Binding-site contacts:
Ligand atom C contacts residue SER469 of chain 1.A at 3.8 Å.
Ligand atom OXT contacts residue PHE296 of chain 1.A at 3.4 Å.
Ligand atom CG contacts residue LEU467 of chain 1.A at 3.8 Å (hydrophobic).
Ligand atom C contacts residue LYS107 of chain 1.A at 3.3 Å.
Ligand atom O contacts residue LYS107 of chain 1.A at 2.9 Å (salt-bridge).
Ligand atom CD contacts residue ASN323 of chain 1.A at 4.2 Å.
Ligand atom CB contacts residue GLN102 of chain 1.A at 3.9 Å.
Ligand atom CB contacts residue SER469 of chain 1.A at 4.1 Å.
Ligand atom CB contacts residue LEU467 of chain 1.A at 4.4 Å (hydrophobic).
Ligand atom CA contacts residue PHE296 of chain 1.A at 3.6 Å (hydrophobic).
Ligand atom OXT contacts residue SER469 of chain 1.A at 2.8 Å (h-bond).
Ligand atom CA contacts residue SER469 of chain 1.A at 4.1 Å.
Ligand atom N contacts residue ASN293 of chain 1.A at 2.7 Å (h-bond).
Ligand atom NE contacts residue THR322 of chain 1.A at 4.3 Å.
Ligand atom CG contacts residue PHE296 of chain 1.A at 4.4 Å (hydrophobic).
Ligand atom CA contacts residue ASN293 of chain 1.A at 3.6 Å.
Ligand atom O contacts residue ASN293 of chain 1.A at 3.0 Å (h-bond).
Ligand atom C contacts residue PHE296 of chain 1.A at 3.8 Å (hydrophobic).
Ligand atom OXT contacts residue LYS107 of chain 1.A at 2.9 Å (salt-bridge).
Ligand atom NE contacts residue ASN323 of chain 1.A at 3.5 Å (h-bond).
Ligand atom C contacts residue ASN293 of chain 1.A at 3.8 Å.
Ligand atom O contacts residue PHE296 of chain 1.A at 4.4 Å.
Ligand atom CG contacts residue GLN102 of chain 1.A at 4.3 Å.
Ligand atom N contacts residue PHE296 of chain 1.A at 3.6 Å.
Ligand atom CB contacts residue ILE103 of chain 1.A at 3.9 Å (hydrophobic).
Ligand atom O contacts residue ILE103 of chain 1.A at 4.1 Å.
Ligand atom C contacts residue ILE103 of chain 1.A at 3.9 Å (hydrophobic).
Ligand atom CG contacts residue THR322 of chain 1.A at 4.2 Å.
Ligand atom NE contacts residue LEU467 of chain 1.A at 4.2 Å.
Ligand atom OXT contacts residue ILE103 of chain 1.A at 3.4 Å.
Ligand atom NE contacts residue GLN102 of chain 1.A at 4.1 Å.
Ligand atom CD contacts residue LEU467 of chain 1.A at 3.8 Å (hydrophobic).
Ligand atom CD contacts residue GLN102 of chain 1.A at 4.2 Å.

The protein below binds the small molecule below.
Small molecule (SMILES): NCCC[C@H](N)C(=O)O

Sequence of chain 1.A:
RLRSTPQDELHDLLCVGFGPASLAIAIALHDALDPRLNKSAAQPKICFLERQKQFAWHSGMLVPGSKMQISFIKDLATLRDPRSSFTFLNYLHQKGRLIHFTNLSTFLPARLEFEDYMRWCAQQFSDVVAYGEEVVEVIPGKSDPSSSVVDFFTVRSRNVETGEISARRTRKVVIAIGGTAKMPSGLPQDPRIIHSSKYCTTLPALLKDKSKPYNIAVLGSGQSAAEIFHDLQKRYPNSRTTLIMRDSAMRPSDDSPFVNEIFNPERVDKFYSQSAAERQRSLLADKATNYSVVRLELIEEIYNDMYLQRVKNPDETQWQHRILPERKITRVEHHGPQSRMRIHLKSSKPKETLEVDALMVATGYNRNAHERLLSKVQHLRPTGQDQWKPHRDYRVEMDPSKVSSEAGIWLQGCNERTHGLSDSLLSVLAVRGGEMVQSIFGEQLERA